Binding-site contacts:
Ligand atom C2 contacts residue ASN479 of chain 1.D at 3.1 Å.
Ligand atom C1 contacts residue ASN479 of chain 1.D at 3.0 Å.
Ligand atom O7 contacts residue ASN479 of chain 1.D at 3.0 Å (h-bond).
Ligand atom N2 contacts residue ASN479 of chain 1.D at 2.5 Å (h-bond).
Ligand atom O5 contacts residue ASN479 of chain 1.D at 4.2 Å.
Ligand atom C8 contacts residue ASN479 of chain 1.D at 2.7 Å.
Ligand atom C7 contacts residue ASN479 of chain 1.D at 2.4 Å.

A small-molecule ligand and the protein it binds are described below.
Small molecule (SMILES): CC(=O)N[C@@H]1[C@@H](O)[C@H](O)[C@@H](CO)O[C@H]1O

Sequence of chain 1.D:
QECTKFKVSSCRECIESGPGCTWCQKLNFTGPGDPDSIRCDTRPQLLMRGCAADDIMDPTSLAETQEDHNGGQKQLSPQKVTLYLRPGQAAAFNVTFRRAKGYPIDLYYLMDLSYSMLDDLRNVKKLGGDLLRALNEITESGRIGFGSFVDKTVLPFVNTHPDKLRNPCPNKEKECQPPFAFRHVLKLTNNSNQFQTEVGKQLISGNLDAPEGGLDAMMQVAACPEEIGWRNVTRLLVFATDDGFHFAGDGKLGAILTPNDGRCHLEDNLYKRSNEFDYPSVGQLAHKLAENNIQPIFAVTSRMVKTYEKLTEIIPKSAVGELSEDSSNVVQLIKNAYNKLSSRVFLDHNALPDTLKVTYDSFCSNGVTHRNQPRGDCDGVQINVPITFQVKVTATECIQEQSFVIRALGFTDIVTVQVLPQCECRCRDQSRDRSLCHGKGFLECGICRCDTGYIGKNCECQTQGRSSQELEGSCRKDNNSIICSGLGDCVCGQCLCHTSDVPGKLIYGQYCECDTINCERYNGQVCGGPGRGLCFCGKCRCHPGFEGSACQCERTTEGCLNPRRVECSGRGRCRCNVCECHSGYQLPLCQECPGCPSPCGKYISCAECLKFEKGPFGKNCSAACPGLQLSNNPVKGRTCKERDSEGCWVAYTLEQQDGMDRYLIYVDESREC